Binding-site contacts:
Ligand atom C11 contacts residue TRP142 of chain 1.A at 3.6 Å (hydrophobic).
Ligand atom C6 contacts residue ALA125 of chain 1.A at 4.0 Å (hydrophobic).
Ligand atom C6 contacts residue LEU217 of chain 1.A at 4.2 Å (hydrophobic).
Ligand atom O1B contacts residue SER127 of chain 1.A at 3.1 Å (h-bond).
Ligand atom O1B contacts residue LEU217 of chain 1.A at 4.1 Å.
Ligand atom C10 contacts residue TRP142 of chain 1.A at 3.7 Å (hydrophobic).
Ligand atom N5 contacts residue ALA125 of chain 1.A at 3.0 Å (h-bond).
Ligand atom O9 contacts residue GLU181 of chain 1.A at 2.9 Å (salt-bridge).
Ligand atom C10 contacts residue ALA125 of chain 1.A at 4.0 Å (hydrophobic).
Ligand atom C9 contacts residue GLU181 of chain 1.A at 3.4 Å.
Ligand atom O8 contacts residue TYR88 of chain 1.A at 3.9 Å.
Ligand atom C11 contacts residue LEU144 of chain 1.A at 3.6 Å (hydrophobic).
Ligand atom C10 contacts residue LEU144 of chain 1.A at 4.2 Å (hydrophobic).
Ligand atom C1 contacts residue THR126 of chain 1.A at 3.7 Å.
Ligand atom O10 contacts residue LEU144 of chain 1.A at 4.1 Å.
Ligand atom O9 contacts residue HIS174 of chain 1.A at 3.2 Å (h-bond).
Ligand atom N5 contacts residue TRP142 of chain 1.A at 3.9 Å.
Ligand atom C5 contacts residue ALA125 of chain 1.A at 3.5 Å (hydrophobic).
Ligand atom O1A contacts residue SER127 of chain 1.A at 3.6 Å.
Ligand atom C11 contacts residue GLY124 of chain 1.A at 3.6 Å.
Ligand atom O8 contacts residue TRP142 of chain 1.A at 4.2 Å.
Ligand atom C9 contacts residue TRP142 of chain 1.A at 3.5 Å (hydrophobic).
Ligand atom C4 contacts residue ALA125 of chain 1.A at 3.1 Å (hydrophobic).
Ligand atom C4 contacts residue LEU217 of chain 1.A at 4.2 Å (hydrophobic).
Ligand atom C8 contacts residue GLU181 of chain 1.A at 4.0 Å.
Ligand atom O10 contacts residue TRP142 of chain 1.A at 3.9 Å.
Ligand atom O9 contacts residue TRP142 of chain 1.A at 4.1 Å.
Ligand atom O6 contacts residue THR126 of chain 1.A at 3.8 Å.
Ligand atom C9 contacts residue LEU185 of chain 1.A at 3.9 Å (hydrophobic).
Ligand atom C9 contacts residue TYR88 of chain 1.A at 3.8 Å (hydrophobic).
Ligand atom C1 contacts residue SER127 of chain 1.A at 3.7 Å.
Ligand atom O4 contacts residue ALA125 of chain 1.A at 3.6 Å (h-bond).
Ligand atom O10 contacts residue LEU185 of chain 1.A at 3.2 Å.
Ligand atom O9 contacts residue TYR88 of chain 1.A at 2.7 Å (h-bond).
Ligand atom C9 contacts residue HIS174 of chain 1.A at 3.9 Å.
Ligand atom C10 contacts residue LEU185 of chain 1.A at 4.2 Å (hydrophobic).
Ligand atom O1B contacts residue THR126 of chain 1.A at 2.5 Å (h-bond).
Ligand atom C11 contacts residue ALA125 of chain 1.A at 4.0 Å (hydrophobic).
Ligand atom C6 contacts residue TRP142 of chain 1.A at 4.0 Å (hydrophobic).
Ligand atom O6 contacts residue ALA125 of chain 1.A at 4.1 Å.

Sequence of chain 1.A:
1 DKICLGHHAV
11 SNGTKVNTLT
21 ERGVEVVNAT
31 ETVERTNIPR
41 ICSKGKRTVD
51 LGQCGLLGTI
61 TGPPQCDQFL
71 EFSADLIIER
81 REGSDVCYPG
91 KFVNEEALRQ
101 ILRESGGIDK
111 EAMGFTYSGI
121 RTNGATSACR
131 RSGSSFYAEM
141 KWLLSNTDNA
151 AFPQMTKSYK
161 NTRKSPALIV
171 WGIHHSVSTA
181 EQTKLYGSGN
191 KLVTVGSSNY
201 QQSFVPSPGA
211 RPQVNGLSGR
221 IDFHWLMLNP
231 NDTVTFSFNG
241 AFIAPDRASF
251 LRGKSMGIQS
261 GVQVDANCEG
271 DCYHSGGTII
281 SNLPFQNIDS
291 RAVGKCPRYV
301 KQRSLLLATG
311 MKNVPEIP

A small-molecule ligand and the protein it binds are described below.
Small molecule (SMILES): CC(=O)N[C@H]1[C@H]([C@H](O)[C@H](O)CO)O[C@@](OC[C@H]2OC[C@H](O)[C@@H](O)[C@H]2O)(C(=O)O)C[C@@H]1O